Binding-site contacts:
Ligand atom C7 contacts residue MN1 of chain 1.G at 4.3 Å.
Ligand atom C2 contacts residue ASP125 of chain 1.B at 4.3 Å.
Ligand atom C2 contacts residue ALA114 of chain 1.B at 4.3 Å (hydrophobic).
Ligand atom O1 contacts residue GLY20 of chain 1.B at 4.0 Å.
Ligand atom O7 contacts residue MN1 of chain 1.F at 2.3 Å.
Ligand atom C2 contacts residue MN1 of chain 1.G at 3.2 Å.
Ligand atom C7 contacts residue ALA114 of chain 1.B at 4.2 Å (hydrophobic).
Ligand atom O7 contacts residue GLU54 of chain 1.B at 3.0 Å (salt-bridge).
Ligand atom C7 contacts residue GLU54 of chain 1.B at 4.1 Å.
Ligand atom O1 contacts residue MN1 of chain 1.F at 2.3 Å.
Ligand atom C1 contacts residue ARG133 of chain 1.B at 4.5 Å.
Ligand atom O1 contacts residue ASP19 of chain 1.B at 3.5 Å (salt-bridge).
Ligand atom C7 contacts residue ASP74 of chain 1.B at 4.1 Å.
Ligand atom C1 contacts residue ALA114 of chain 1.B at 4.0 Å (hydrophobic).
Ligand atom C3 contacts residue MN1 of chain 1.G at 4.5 Å.
Ligand atom C1 contacts residue ASP74 of chain 1.B at 4.4 Å.
Ligand atom C43 contacts residue HIS115 of chain 1.B at 4.3 Å.
Ligand atom O1 contacts residue ASP125 of chain 1.B at 4.2 Å.
Ligand atom C2 contacts residue MN1 of chain 1.F at 4.4 Å.
Ligand atom C3 contacts residue ARG133 of chain 1.B at 4.0 Å.
Ligand atom C1 contacts residue MN1 of chain 1.G at 3.0 Å.
Ligand atom O1 contacts residue ALA114 of chain 1.B at 4.3 Å.
Ligand atom C2 contacts residue HIS115 of chain 1.B at 3.1 Å.
Ligand atom C1 contacts residue GLU54 of chain 1.B at 4.4 Å.
Ligand atom C6 contacts residue MN1 of chain 1.F at 4.3 Å.
Ligand atom O2 contacts residue ASP125 of chain 1.B at 3.1 Å (salt-bridge).
Ligand atom O7 contacts residue ASP74 of chain 1.B at 3.2 Å (salt-bridge).
Ligand atom C2 contacts residue ARG133 of chain 1.B at 3.5 Å.
Ligand atom O2 contacts residue MN1 of chain 1.G at 2.5 Å.
Ligand atom C1 contacts residue HIS115 of chain 1.B at 4.1 Å.
Ligand atom O1 contacts residue ASP74 of chain 1.B at 3.8 Å.
Ligand atom C1 contacts residue MN1 of chain 1.F at 3.1 Å.
Ligand atom O1 contacts residue MN1 of chain 1.G at 2.2 Å.
Ligand atom O1 contacts residue HIS115 of chain 1.B at 4.4 Å.
Ligand atom C3 contacts residue HIS115 of chain 1.B at 3.3 Å.
Ligand atom C7 contacts residue MN1 of chain 1.F at 3.1 Å.
Ligand atom O1 contacts residue GLU54 of chain 1.B at 3.8 Å.
Ligand atom O2 contacts residue ARG133 of chain 1.B at 2.4 Å (salt-bridge).
Ligand atom C4 contacts residue HIS115 of chain 1.B at 4.4 Å.
Ligand atom O2 contacts residue HIS115 of chain 1.B at 2.2 Å (h-bond).

Sequence of chain 1.B:
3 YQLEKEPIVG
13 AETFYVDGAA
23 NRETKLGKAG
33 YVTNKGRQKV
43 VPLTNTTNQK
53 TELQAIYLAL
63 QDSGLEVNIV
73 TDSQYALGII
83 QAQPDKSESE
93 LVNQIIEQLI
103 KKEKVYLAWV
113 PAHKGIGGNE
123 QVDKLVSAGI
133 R

A protein and the small-molecule ligand that binds it are described below.
Small molecule (SMILES): CC(C)c1ccc(O)c(=O)c(O)c1